Binding-site contacts:
Ligand atom CB contacts residue ASN231 of chain 2.A at 3.7 Å.
Ligand atom O contacts residue LEU179 of chain 2.A at 3.6 Å.
Ligand atom CB contacts residue ASN231 of chain 2.A at 3.4 Å.
Ligand atom C contacts residue LEU179 of chain 2.A at 3.6 Å (hydrophobic).
Ligand atom CD contacts residue GLU187 of chain 2.A at 3.1 Å.
Ligand atom NE1 contacts residue TL81 of chain 2.C at 3.5 Å.
Ligand atom CH2 contacts residue TL81 of chain 2.C at 3.6 Å.
Ligand atom O contacts residue LYS54 of chain 2.A at 3.0 Å (salt-bridge).
Ligand atom N contacts residue LEU179 of chain 2.A at 3.4 Å.
Ligand atom CA contacts residue ASN231 of chain 2.A at 3.7 Å.
Ligand atom CZ3 contacts residue TL81 of chain 2.C at 3.6 Å.
Ligand atom CA contacts residue ASN180 of chain 2.A at 3.7 Å.
Ligand atom O1P contacts residue ARG134 of chain 2.A at 2.9 Å (salt-bridge).
Ligand atom CE3 contacts residue LYS54 of chain 2.A at 3.6 Å.
Ligand atom CA contacts residue ASN231 of chain 2.A at 3.5 Å.
Ligand atom CB contacts residue ASN180 of chain 2.A at 3.4 Å.
Ligand atom N contacts residue ASN231 of chain 2.A at 2.8 Å (h-bond).
Ligand atom O1P contacts residue ARG61 of chain 2.A at 2.9 Å (salt-bridge).
Ligand atom CD1 contacts residue TL81 of chain 2.C at 3.7 Å.
Ligand atom C contacts residue ASN231 of chain 2.A at 3.8 Å.
Ligand atom CZ3 contacts residue LYS54 of chain 2.A at 3.6 Å.
Ligand atom N contacts residue ASN180 of chain 2.A at 2.7 Å (h-bond).
Ligand atom CA contacts residue ASN180 of chain 2.A at 3.5 Å.
Ligand atom O3P contacts residue ARG134 of chain 2.A at 2.9 Å (salt-bridge).
Ligand atom CB contacts residue ASN180 of chain 2.A at 3.6 Å.
Ligand atom CD2 contacts residue TL81 of chain 2.C at 3.6 Å.
Ligand atom O contacts residue VAL183 of chain 2.A at 3.4 Å.
Ligand atom CZ2 contacts residue TL81 of chain 2.C at 3.4 Å.
Ligand atom O2P contacts residue ARG61 of chain 2.A at 2.9 Å (salt-bridge).
Ligand atom CE2 contacts residue TL81 of chain 2.C at 3.7 Å.
Ligand atom CA contacts residue LEU179 of chain 2.A at 3.5 Å (hydrophobic).
Ligand atom N contacts residue GLU187 of chain 2.A at 3.5 Å (salt-bridge).
Ligand atom CA contacts residue LEU234 of chain 2.A at 3.8 Å (hydrophobic).
Ligand atom O contacts residue ASN231 of chain 2.A at 2.8 Å (h-bond).
Ligand atom O3P contacts residue TYR135 of chain 2.A at 2.6 Å (h-bond).
Ligand atom CB contacts residue TRP235 of chain 2.A at 3.5 Å (hydrophobic).
Ligand atom P contacts residue ARG61 of chain 2.A at 3.7 Å.
Ligand atom C contacts residue ASN180 of chain 2.A at 3.5 Å.
Ligand atom O contacts residue LEU234 of chain 2.A at 3.6 Å.
Ligand atom C contacts residue ASN231 of chain 2.A at 3.6 Å.

A protein and the small-molecule ligand that binds it are described below.
Small molecule (SMILES): C[C@H](NC(=O)[C@H](CC1=c2ccccc2=NC1)NC(=O)[C@H](COP(=O)(O)O)NC(=O)[C@H](CO)NC(=O)[C@@H]1CCCN1C(=O)[C@@H](N)CCCN=C(N)N)C(=O)N[C@H](C=O)CCC(N)=O

Sequence of chain 2.A:
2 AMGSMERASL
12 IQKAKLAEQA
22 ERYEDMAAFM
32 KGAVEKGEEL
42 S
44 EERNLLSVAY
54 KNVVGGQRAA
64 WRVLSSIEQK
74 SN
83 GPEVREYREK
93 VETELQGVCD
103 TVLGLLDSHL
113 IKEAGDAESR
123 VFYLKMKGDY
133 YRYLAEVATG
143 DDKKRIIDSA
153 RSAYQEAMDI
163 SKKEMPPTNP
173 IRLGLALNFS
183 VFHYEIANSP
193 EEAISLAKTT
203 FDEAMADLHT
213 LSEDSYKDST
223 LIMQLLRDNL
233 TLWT